Binding-site contacts:
Ligand atom C20 contacts residue TYR282 of chain 3.B at 3.7 Å (hydrophobic).
Ligand atom C11 contacts residue ARG298 of chain 3.B at 4.1 Å.
Ligand atom C4 contacts residue TYR282 of chain 3.B at 4.5 Å (hydrophobic).
Ligand atom BR2 contacts residue TYR289 of chain 3.B at 4.2 Å.
Ligand atom BR2 contacts residue ASP295 of chain 3.B at 3.4 Å.
Ligand atom C5 contacts residue LEU299 of chain 3.B at 3.8 Å (hydrophobic).
Ligand atom N22 contacts residue ASN302 of chain 3.B at 4.2 Å.
Ligand atom C20 contacts residue ASN302 of chain 3.B at 3.9 Å.
Ligand atom C1 contacts residue GLY281 of chain 3.B at 4.2 Å.
Ligand atom C2 contacts residue GLU287 of chain 3.B at 3.7 Å.
Ligand atom BR2 contacts residue LEU299 of chain 3.B at 4.0 Å.
Ligand atom C11 contacts residue TYR282 of chain 3.B at 3.3 Å (hydrophobic).
Ligand atom N24 contacts residue ASN302 of chain 3.B at 3.9 Å.
Ligand atom C20 contacts residue LEU299 of chain 3.B at 4.1 Å (hydrophobic).
Ligand atom C2 contacts residue TYR282 of chain 3.B at 3.6 Å (hydrophobic).
Ligand atom BR2 contacts residue ARG298 of chain 3.B at 3.8 Å.
Ligand atom BR2 contacts residue TYR282 of chain 3.B at 3.4 Å.
Ligand atom C16 contacts residue TYR282 of chain 3.B at 3.8 Å (hydrophobic).
Ligand atom C6 contacts residue ARG298 of chain 3.B at 3.8 Å.
Ligand atom C14 contacts residue TYR282 of chain 3.B at 3.5 Å (hydrophobic).
Ligand atom N24 contacts residue TYR282 of chain 3.B at 4.2 Å.
Ligand atom C3 contacts residue TYR282 of chain 3.B at 4.5 Å (hydrophobic).
Ligand atom N22 contacts residue ARG298 of chain 3.B at 4.1 Å.
Ligand atom C17 contacts residue ASN302 of chain 3.B at 3.7 Å.
Ligand atom C19 contacts residue ASN302 of chain 3.B at 3.4 Å.
Ligand atom C9 contacts residue ASN302 of chain 3.B at 4.1 Å.
Ligand atom C14 contacts residue ASN302 of chain 3.B at 3.9 Å.
Ligand atom C6 contacts residue TYR282 of chain 3.B at 3.4 Å (hydrophobic).
Ligand atom C9 contacts residue LEU299 of chain 3.B at 4.4 Å (hydrophobic).
Ligand atom C9 contacts residue TYR282 of chain 3.B at 3.4 Å (hydrophobic).
Ligand atom C4 contacts residue GLU287 of chain 3.B at 4.4 Å.
Ligand atom N22 contacts residue TYR282 of chain 3.B at 3.6 Å.
Ligand atom C5 contacts residue TYR282 of chain 3.B at 3.4 Å (hydrophobic).
Ligand atom C1 contacts residue TYR282 of chain 3.B at 3.5 Å (hydrophobic).
Ligand atom C3 contacts residue GLY281 of chain 3.B at 4.5 Å.
Ligand atom C11 contacts residue LEU299 of chain 3.B at 4.2 Å (hydrophobic).

Sequence of chain 3.B:
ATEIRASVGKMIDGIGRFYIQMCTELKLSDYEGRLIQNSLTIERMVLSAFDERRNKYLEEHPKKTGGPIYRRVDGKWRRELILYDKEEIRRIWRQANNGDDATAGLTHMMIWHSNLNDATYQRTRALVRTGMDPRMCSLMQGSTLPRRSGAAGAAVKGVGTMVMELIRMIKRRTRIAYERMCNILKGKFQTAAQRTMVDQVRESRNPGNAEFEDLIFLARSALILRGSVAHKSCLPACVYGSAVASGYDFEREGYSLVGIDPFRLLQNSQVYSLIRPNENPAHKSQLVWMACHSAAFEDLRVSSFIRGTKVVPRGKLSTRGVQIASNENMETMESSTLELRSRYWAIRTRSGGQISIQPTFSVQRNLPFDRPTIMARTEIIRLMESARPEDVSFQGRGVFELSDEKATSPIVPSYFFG

A small-molecule ligand and the protein it binds are described below.
Small molecule (SMILES): Cc1cc(Br)cnc1N1CCN(C(=O)c2c(-c3ccccc3Cl)noc2C)CC1